Binding-site contacts:
Ligand atom C2' contacts residue DC1 of chain 53.G at 1.4 Å.
Ligand atom OP1 contacts residue DC1 of chain 53.G at 0.3 Å (h-bond).
Ligand atom O5' contacts residue DC1 of chain 53.G at 1.2 Å (h-bond).
Ligand atom O5' contacts residue PHE277 of chain 53.A at 4.1 Å.
Ligand atom C5' contacts residue DC1 of chain 53.G at 1.5 Å.
Ligand atom O4' contacts residue DC1 of chain 53.G at 0.4 Å (h-bond).
Ligand atom O3' contacts residue DC1 of chain 53.G at 1.5 Å (h-bond).
Ligand atom C1' contacts residue ARG10 of chain 53.A at 3.5 Å.
Ligand atom C5' contacts residue PHE277 of chain 53.A at 3.8 Å (hydrophobic).
Ligand atom C1' contacts residue DC1 of chain 53.G at 1.4 Å.
Ligand atom O4' contacts residue ARG10 of chain 53.A at 4.1 Å.
Ligand atom OP2 contacts residue DC1 of chain 53.G at 1.1 Å.
Ligand atom C3' contacts residue DC1 of chain 53.G at 1.0 Å.
Ligand atom OP2 contacts residue PHE277 of chain 53.A at 3.8 Å.
Ligand atom O4' contacts residue PHE277 of chain 53.A at 4.4 Å.
Ligand atom C4' contacts residue DC1 of chain 53.G at 1.2 Å.
Ligand atom P contacts residue PHE277 of chain 53.A at 3.7 Å.
Ligand atom P contacts residue DC1 of chain 53.G at 0.8 Å.

Sequence of chain 53.A:
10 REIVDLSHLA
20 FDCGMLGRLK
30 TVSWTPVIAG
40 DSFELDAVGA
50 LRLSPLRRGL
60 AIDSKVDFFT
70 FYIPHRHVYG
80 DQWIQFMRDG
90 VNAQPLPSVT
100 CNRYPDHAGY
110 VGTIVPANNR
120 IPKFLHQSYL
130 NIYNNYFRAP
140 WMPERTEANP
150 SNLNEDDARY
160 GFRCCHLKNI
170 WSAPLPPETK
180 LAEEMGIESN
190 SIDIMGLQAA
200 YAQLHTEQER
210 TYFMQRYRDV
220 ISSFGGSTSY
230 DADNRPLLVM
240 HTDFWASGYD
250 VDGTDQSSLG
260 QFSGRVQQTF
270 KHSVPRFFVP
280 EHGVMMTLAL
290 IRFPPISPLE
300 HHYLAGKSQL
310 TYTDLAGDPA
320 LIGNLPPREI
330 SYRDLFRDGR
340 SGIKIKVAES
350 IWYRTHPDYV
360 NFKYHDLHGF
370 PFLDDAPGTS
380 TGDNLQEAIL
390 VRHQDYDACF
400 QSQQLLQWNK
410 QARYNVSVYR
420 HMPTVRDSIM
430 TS

The protein below binds the small molecule below.
Small molecule (SMILES): Nc1ccn([C@H]2C[C@H](O)[C@@H](COP(=O)(O)O)O2)c(=O)n1